Binding-site contacts:
Ligand atom C21 contacts residue PHE167 of chain 1.A at 4.0 Å (hydrophobic).
Ligand atom C11 contacts residue ILE344 of chain 1.A at 3.6 Å (hydrophobic).
Ligand atom C23 contacts residue TYR165 of chain 1.A at 3.6 Å (hydrophobic).
Ligand atom O1A contacts residue TYR277 of chain 1.A at 2.8 Å (h-bond).
Ligand atom C22 contacts residue LYS98 of chain 1.A at 4.0 Å.
Ligand atom O14 contacts residue TYR207 of chain 1.A at 3.5 Å (h-bond).
Ligand atom C21 contacts residue ARG192 of chain 1.A at 3.4 Å.
Ligand atom O1B contacts residue PHE167 of chain 1.A at 3.8 Å.
Ligand atom C23 contacts residue TYR207 of chain 1.A at 3.7 Å (hydrophobic).
Ligand atom C14 contacts residue GLY385 of chain 1.A at 3.8 Å.
Ligand atom C24 contacts residue PHE382 of chain 1.A at 3.8 Å (hydrophobic).
Ligand atom C24 contacts residue TRP409 of chain 1.A at 3.8 Å (hydrophobic).
Ligand atom C15 contacts residue TYR207 of chain 1.A at 3.9 Å (hydrophobic).
Ligand atom O18 contacts residue ALA95 of chain 1.A at 3.0 Å (h-bond).
Ligand atom C18 contacts residue ALA95 of chain 1.A at 3.5 Å (hydrophobic).
Ligand atom C5 contacts residue GLU407 of chain 1.A at 3.8 Å.
Ligand atom C21 contacts residue GLN289 of chain 1.A at 3.8 Å.
Ligand atom O1A contacts residue ARG192 of chain 1.A at 3.3 Å (salt-bridge).
Ligand atom C11 contacts residue TYR207 of chain 1.A at 3.7 Å (hydrophobic).
Ligand atom C1 contacts residue TYR277 of chain 1.A at 3.7 Å (hydrophobic).
Ligand atom C10 contacts residue ILE344 of chain 1.A at 3.8 Å (hydrophobic).
Ligand atom O18 contacts residue GLY384 of chain 1.A at 3.9 Å.
Ligand atom C15 contacts residue GLY385 of chain 1.A at 3.8 Å.
Ligand atom C22 contacts residue ALA95 of chain 1.A at 3.6 Å (hydrophobic).
Ligand atom C22 contacts residue GLN289 of chain 1.A at 3.6 Å.
Ligand atom C10 contacts residue LEU168 of chain 1.A at 3.9 Å (hydrophobic).
Ligand atom C12 contacts residue TYR207 of chain 1.A at 3.9 Å (hydrophobic).
Ligand atom C24 contacts residue GLY383 of chain 1.A at 3.8 Å.
Ligand atom C16 contacts residue TRP409 of chain 1.A at 3.7 Å (hydrophobic).
Ligand atom O5 contacts residue GLU407 of chain 1.A at 3.0 Å (salt-bridge).
Ligand atom C23 contacts residue PHE167 of chain 1.A at 3.8 Å (hydrophobic).
Ligand atom C15 contacts residue ALA95 of chain 1.A at 3.8 Å (hydrophobic).
Ligand atom O14 contacts residue ALA95 of chain 1.A at 3.9 Å.
Ligand atom O18 contacts residue GLY385 of chain 1.A at 3.0 Å (h-bond).
Ligand atom C1 contacts residue ARG192 of chain 1.A at 3.7 Å.
Ligand atom C2 contacts residue PHE167 of chain 1.A at 4.0 Å (hydrophobic).
Ligand atom O18 contacts residue ALA94 of chain 1.A at 3.4 Å.
Ligand atom O1B contacts residue ARG192 of chain 1.A at 3.7 Å.
Ligand atom C24 contacts residue TYR346 of chain 1.A at 3.9 Å (hydrophobic).
Ligand atom C22 contacts residue GLY288 of chain 1.A at 3.8 Å.

Sequence of chain 1.A:
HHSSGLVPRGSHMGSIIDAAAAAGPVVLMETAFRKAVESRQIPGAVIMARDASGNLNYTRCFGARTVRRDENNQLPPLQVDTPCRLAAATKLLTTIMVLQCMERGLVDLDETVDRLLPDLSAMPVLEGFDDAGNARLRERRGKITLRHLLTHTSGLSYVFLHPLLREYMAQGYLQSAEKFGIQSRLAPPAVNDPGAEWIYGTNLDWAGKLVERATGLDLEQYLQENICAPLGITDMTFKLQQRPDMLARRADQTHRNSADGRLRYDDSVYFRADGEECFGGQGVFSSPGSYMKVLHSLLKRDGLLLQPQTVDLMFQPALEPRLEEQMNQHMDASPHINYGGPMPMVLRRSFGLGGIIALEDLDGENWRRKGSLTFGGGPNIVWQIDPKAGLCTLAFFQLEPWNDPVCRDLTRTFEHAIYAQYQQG

A protein and the small-molecule ligand that binds it are described below.
Small molecule (SMILES): CCC(C)(C)C(=O)O[C@H]1C[C@@H](C)C=C2C=C[C@H](C)[C@H](CC[C@@H](O)C[C@@H](O)CC(=O)O)[C@H]21